Sequence of chain 2.A:
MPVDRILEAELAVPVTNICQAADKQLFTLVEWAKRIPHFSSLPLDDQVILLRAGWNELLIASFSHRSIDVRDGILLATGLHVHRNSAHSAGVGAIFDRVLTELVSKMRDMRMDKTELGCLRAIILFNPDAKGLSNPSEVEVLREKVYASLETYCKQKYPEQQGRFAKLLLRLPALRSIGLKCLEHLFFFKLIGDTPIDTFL

Binding-site contacts:
Ligand atom O20 contacts residue LEU99 of chain 2.A at 3.2 Å.
Ligand atom C27 contacts residue ALA45 of chain 2.A at 3.5 Å (hydrophobic).
Ligand atom C9 contacts residue ILE118 of chain 2.A at 3.7 Å (hydrophobic).
Ligand atom C16 contacts residue LEU82 of chain 2.A at 3.7 Å (hydrophobic).
Ligand atom C17 contacts residue PHE86 of chain 2.A at 3.5 Å (hydrophobic).
Ligand atom O20 contacts residue ARG89 of chain 2.A at 3.6 Å (salt-bridge).
Ligand atom C5 contacts residue ILE41 of chain 2.A at 3.6 Å (hydrophobic).
Ligand atom C18 contacts residue PHE86 of chain 2.A at 3.7 Å (hydrophobic).
Ligand atom C14 contacts residue ALA44 of chain 2.A at 3.8 Å (hydrophobic).
Ligand atom C12 contacts residue ALA45 of chain 2.A at 3.8 Å (hydrophobic).
Ligand atom C4 contacts residue ILE41 of chain 2.A at 3.8 Å (hydrophobic).
Ligand atom N13 contacts residue ALA45 of chain 2.A at 3.6 Å.
Ligand atom C22 contacts residue ASN79 of chain 2.A at 3.9 Å.
Ligand atom C22 contacts residue CYS205 of chain 2.A at 3.8 Å (hydrophobic).
Ligand atom C3 contacts residue CYS205 of chain 2.A at 3.6 Å (hydrophobic).
Ligand atom O19 contacts residue ALA100 of chain 2.A at 3.2 Å.
Ligand atom C23 contacts residue HIS208 of chain 2.A at 3.6 Å.
Ligand atom C17 contacts residue LEU82 of chain 2.A at 3.2 Å (hydrophobic).
Ligand atom C16 contacts residue PHE86 of chain 2.A at 3.4 Å (hydrophobic).
Ligand atom C1 contacts residue CYS205 of chain 2.A at 3.7 Å (hydrophobic).
Ligand atom C18 contacts residue ALA100 of chain 2.A at 3.5 Å (hydrophobic).
Ligand atom C21 contacts residue TRP78 of chain 2.A at 3.7 Å (hydrophobic).
Ligand atom N13 contacts residue ILE41 of chain 2.A at 3.6 Å.
Ligand atom C18 contacts residue ARG89 of chain 2.A at 3.6 Å.
Ligand atom O20 contacts residue ALA100 of chain 2.A at 2.6 Å (h-bond).
Ligand atom C15 contacts residue PHE86 of chain 2.A at 3.7 Å (hydrophobic).
Ligand atom C26 contacts residue ILE118 of chain 2.A at 3.8 Å (hydrophobic).
Ligand atom C22 contacts residue ILE83 of chain 2.A at 3.4 Å (hydrophobic).
Ligand atom C6 contacts residue ILE41 of chain 2.A at 3.8 Å (hydrophobic).
Ligand atom O19 contacts residue ARG89 of chain 2.A at 2.9 Å (salt-bridge).
Ligand atom O20 contacts residue ALA44 of chain 2.A at 2.9 Å.
Ligand atom C21 contacts residue ALA45 of chain 2.A at 3.8 Å (hydrophobic).
Ligand atom O19 contacts residue PHE86 of chain 2.A at 3.5 Å.
Ligand atom O19 contacts residue GLN48 of chain 2.A at 3.6 Å.
Ligand atom C18 contacts residue ALA44 of chain 2.A at 3.8 Å (hydrophobic).
Ligand atom C14 contacts residue ILE41 of chain 2.A at 3.5 Å (hydrophobic).
Ligand atom C2 contacts residue CYS205 of chain 2.A at 3.5 Å (hydrophobic).
Ligand atom C4 contacts residue CYS205 of chain 2.A at 3.9 Å (hydrophobic).
Ligand atom C12 contacts residue PHE86 of chain 2.A at 3.8 Å (hydrophobic).
Ligand atom C14 contacts residue ALA45 of chain 2.A at 3.7 Å (hydrophobic).

This small molecule binds to this protein.
Small molecule (SMILES): Cc1cc2c(cc1C1(c3ccc(C(=O)O)cn3)CC1)C(C)(C)CCC2(C)C